The protein below binds the small molecule below.
Small molecule (SMILES): CC(=O)N[C@@H]1[C@@H](O)[C@H](O)[C@@H](CO)O[C@H]1O

Sequence of chain 13.E:
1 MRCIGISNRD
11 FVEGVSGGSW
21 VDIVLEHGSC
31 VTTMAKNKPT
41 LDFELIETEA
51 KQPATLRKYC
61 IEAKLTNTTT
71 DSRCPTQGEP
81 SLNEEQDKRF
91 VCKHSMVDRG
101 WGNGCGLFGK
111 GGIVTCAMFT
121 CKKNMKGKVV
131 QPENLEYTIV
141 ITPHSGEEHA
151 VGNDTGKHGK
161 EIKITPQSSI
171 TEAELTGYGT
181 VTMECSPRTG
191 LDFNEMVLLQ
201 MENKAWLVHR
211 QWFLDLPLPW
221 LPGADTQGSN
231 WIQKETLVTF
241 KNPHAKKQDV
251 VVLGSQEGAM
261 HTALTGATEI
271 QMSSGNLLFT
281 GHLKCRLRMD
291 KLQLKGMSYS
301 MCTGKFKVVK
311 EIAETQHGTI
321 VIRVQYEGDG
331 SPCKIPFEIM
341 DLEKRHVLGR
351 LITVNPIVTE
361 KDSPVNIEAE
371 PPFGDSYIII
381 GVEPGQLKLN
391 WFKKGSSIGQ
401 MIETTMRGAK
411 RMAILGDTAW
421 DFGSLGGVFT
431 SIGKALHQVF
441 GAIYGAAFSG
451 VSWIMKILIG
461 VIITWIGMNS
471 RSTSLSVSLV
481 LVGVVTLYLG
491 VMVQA

Binding-site contacts:
Ligand atom C7 contacts residue MET118 of chain 13.E at 3.8 Å (hydrophobic).
Ligand atom C7 contacts residue ASN67 of chain 13.E at 3.8 Å.
Ligand atom C1 contacts residue ASN67 of chain 13.E at 1.4 Å.
Ligand atom N2 contacts residue ASN67 of chain 13.E at 3.3 Å (h-bond).
Ligand atom O7 contacts residue ASN67 of chain 13.E at 4.5 Å.
Ligand atom C3 contacts residue ASN67 of chain 13.E at 3.6 Å.
Ligand atom C8 contacts residue ASN67 of chain 13.E at 3.6 Å.
Ligand atom C5 contacts residue ASN67 of chain 13.E at 3.7 Å.
Ligand atom C8 contacts residue PHE90 of chain 13.E at 4.4 Å (hydrophobic).
Ligand atom O7 contacts residue MET118 of chain 13.E at 3.5 Å.
Ligand atom C2 contacts residue ASN67 of chain 13.E at 2.4 Å.
Ligand atom C8 contacts residue MET118 of chain 13.E at 4.1 Å (hydrophobic).
Ligand atom O7 contacts residue ARG89 of chain 13.E at 4.2 Å.
Ligand atom O3 contacts residue ASN67 of chain 13.E at 3.8 Å.
Ligand atom C4 contacts residue ASN67 of chain 13.E at 4.2 Å.
Ligand atom O5 contacts residue ASN67 of chain 13.E at 2.4 Å (h-bond).